A protein and the small-molecule ligand that binds it are described below.
Small molecule (SMILES): CC(=O)N[C@@H]1[C@@H](O)[C@H](O)[C@@H](CO)O[C@H]1O

Binding-site contacts:
Ligand atom N2 contacts residue ASN65 of chain 1.A at 3.1 Å (h-bond).
Ligand atom O5 contacts residue ASN65 of chain 1.A at 2.7 Å (h-bond).
Ligand atom C3 contacts residue ASN65 of chain 1.A at 4.2 Å.
Ligand atom N2 contacts residue TRP357 of chain 1.A at 3.5 Å.
Ligand atom C1 contacts residue ASN65 of chain 1.A at 1.9 Å.
Ligand atom O4 contacts residue TRP357 of chain 1.A at 4.4 Å.
Ligand atom C5 contacts residue TRP357 of chain 1.A at 3.9 Å (hydrophobic).
Ligand atom C2 contacts residue ASN65 of chain 1.A at 2.8 Å.
Ligand atom C8 contacts residue ASN65 of chain 1.A at 4.4 Å.
Ligand atom C1 contacts residue TRP357 of chain 1.A at 3.8 Å (hydrophobic).
Ligand atom O5 contacts residue TRP357 of chain 1.A at 4.3 Å.
Ligand atom C3 contacts residue TRP357 of chain 1.A at 3.9 Å (hydrophobic).
Ligand atom C8 contacts residue TRP357 of chain 1.A at 3.3 Å (hydrophobic).
Ligand atom C4 contacts residue TRP357 of chain 1.A at 4.4 Å (hydrophobic).
Ligand atom O3 contacts residue TRP357 of chain 1.A at 4.3 Å.
Ligand atom C5 contacts residue ASN65 of chain 1.A at 4.0 Å.
Ligand atom O7 contacts residue ASN65 of chain 1.A at 3.6 Å.
Ligand atom C7 contacts residue TRP357 of chain 1.A at 4.0 Å (hydrophobic).
Ligand atom C2 contacts residue TRP357 of chain 1.A at 4.3 Å (hydrophobic).
Ligand atom C7 contacts residue ASN65 of chain 1.A at 3.5 Å.

Sequence of chain 1.A:
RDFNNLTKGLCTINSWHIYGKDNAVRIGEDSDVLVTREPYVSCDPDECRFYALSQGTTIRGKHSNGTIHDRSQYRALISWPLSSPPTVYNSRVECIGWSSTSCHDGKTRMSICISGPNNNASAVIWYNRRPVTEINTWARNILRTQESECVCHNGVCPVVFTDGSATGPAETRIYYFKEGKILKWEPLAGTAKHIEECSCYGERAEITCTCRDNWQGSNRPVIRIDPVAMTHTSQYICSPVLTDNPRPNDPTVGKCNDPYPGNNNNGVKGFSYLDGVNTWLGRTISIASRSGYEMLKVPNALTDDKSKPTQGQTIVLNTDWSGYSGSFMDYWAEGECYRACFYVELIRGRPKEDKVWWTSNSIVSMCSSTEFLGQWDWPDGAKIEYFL